This small molecule binds to this protein.
Small molecule (SMILES): CC(=O)N[C@@H]1[C@@H](O)[C@H](O)[C@@H](CO)O[C@H]1O

Binding-site contacts:
Ligand atom O5 contacts residue SER108 of chain 1.B at 4.2 Å.
Ligand atom O5 contacts residue ASN106 of chain 1.B at 2.3 Å (h-bond).
Ligand atom C1 contacts residue SER108 of chain 1.B at 4.3 Å.
Ligand atom C4 contacts residue ASN106 of chain 1.B at 4.3 Å.
Ligand atom C1 contacts residue GLU103 of chain 1.B at 4.1 Å.
Ligand atom C3 contacts residue ASN106 of chain 1.B at 3.9 Å.
Ligand atom O5 contacts residue LYS109 of chain 1.B at 4.0 Å.
Ligand atom O6 contacts residue LYS109 of chain 1.B at 4.3 Å.
Ligand atom O6 contacts residue SER108 of chain 1.B at 3.6 Å.
Ligand atom O7 contacts residue GLU103 of chain 1.B at 4.3 Å.
Ligand atom N2 contacts residue GLU103 of chain 1.B at 3.5 Å (salt-bridge).
Ligand atom C2 contacts residue ASN106 of chain 1.B at 2.7 Å.
Ligand atom C2 contacts residue GLU103 of chain 1.B at 3.7 Å.
Ligand atom C5 contacts residue ASN106 of chain 1.B at 3.5 Å.
Ligand atom N2 contacts residue ASN106 of chain 1.B at 3.1 Å (h-bond).
Ligand atom C7 contacts residue ASN106 of chain 1.B at 4.1 Å.
Ligand atom C1 contacts residue ASN106 of chain 1.B at 1.4 Å.
Ligand atom C5 contacts residue SER108 of chain 1.B at 4.0 Å.
Ligand atom C6 contacts residue SER108 of chain 1.B at 4.4 Å.

Sequence of chain 1.B:
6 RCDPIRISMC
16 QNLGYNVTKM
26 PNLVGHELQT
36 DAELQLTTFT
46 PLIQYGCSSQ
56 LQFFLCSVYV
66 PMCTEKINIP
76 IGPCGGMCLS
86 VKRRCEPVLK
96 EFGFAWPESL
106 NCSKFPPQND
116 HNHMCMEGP